This protein binds this small molecule.
Small molecule (SMILES): Nc1ccc2ncccc2c1

Binding-site contacts:
Ligand atom N01 contacts residue GLU219 of chain 1.A at 3.1 Å (salt-bridge).
Ligand atom C02 contacts residue ASP267 of chain 1.A at 4.3 Å.
Ligand atom N06 contacts residue ASN39 of chain 1.A at 4.2 Å.
Ligand atom C02 contacts residue GLU219 of chain 1.A at 4.0 Å.
Ligand atom N01 contacts residue ASP267 of chain 1.A at 4.2 Å.
Ligand atom C09 contacts residue VAL269 of chain 1.A at 3.9 Å (hydrophobic).
Ligand atom C04 contacts residue TYR40 of chain 1.A at 3.9 Å (hydrophobic).
Ligand atom C05 contacts residue LYS57 of chain 1.A at 4.2 Å.
Ligand atom C10 contacts residue ARG44 of chain 1.A at 3.9 Å.
Ligand atom C07 contacts residue PHE182 of chain 1.A at 3.9 Å (hydrophobic).
Ligand atom C10 contacts residue PHE182 of chain 1.A at 3.8 Å (hydrophobic).
Ligand atom C09 contacts residue ARG44 of chain 1.A at 3.5 Å.
Ligand atom C08 contacts residue ARG44 of chain 1.A at 4.1 Å.
Ligand atom C07 contacts residue VAL53 of chain 1.A at 3.7 Å (hydrophobic).
Ligand atom N06 contacts residue LYS57 of chain 1.A at 3.1 Å (salt-bridge).
Ligand atom C11 contacts residue ASN39 of chain 1.A at 3.7 Å.
Ligand atom C11 contacts residue GLU219 of chain 1.A at 4.0 Å.
Ligand atom C11 contacts residue ASP267 of chain 1.A at 3.6 Å.
Ligand atom C08 contacts residue MET258 of chain 1.A at 4.1 Å (hydrophobic).
Ligand atom C03 contacts residue PHE182 of chain 1.A at 3.5 Å (hydrophobic).
Ligand atom C03 contacts residue ASN39 of chain 1.A at 4.0 Å.
Ligand atom C05 contacts residue PHE182 of chain 1.A at 3.4 Å (hydrophobic).
Ligand atom C10 contacts residue ASN39 of chain 1.A at 3.5 Å.
Ligand atom N06 contacts residue TYR40 of chain 1.A at 4.3 Å.
Ligand atom C11 contacts residue PHE182 of chain 1.A at 4.3 Å (hydrophobic).
Ligand atom C07 contacts residue VAL272 of chain 1.A at 4.2 Å (hydrophobic).
Ligand atom C09 contacts residue ASN39 of chain 1.A at 4.0 Å.
Ligand atom C03 contacts residue TYR35 of chain 1.A at 3.2 Å (hydrophobic).
Ligand atom N06 contacts residue PHE182 of chain 1.A at 3.3 Å.
Ligand atom C08 contacts residue VAL53 of chain 1.A at 3.9 Å (hydrophobic).
Ligand atom N01 contacts residue TYR222 of chain 1.A at 3.7 Å.
Ligand atom C02 contacts residue ASN39 of chain 1.A at 4.0 Å.
Ligand atom C04 contacts residue TYR35 of chain 1.A at 3.6 Å (hydrophobic).
Ligand atom C04 contacts residue PHE182 of chain 1.A at 3.4 Å (hydrophobic).
Ligand atom C08 contacts residue VAL272 of chain 1.A at 3.8 Å (hydrophobic).
Ligand atom C11 contacts residue ARG44 of chain 1.A at 4.0 Å.
Ligand atom C07 contacts residue LYS57 of chain 1.A at 3.8 Å.
Ligand atom C02 contacts residue PHE182 of chain 1.A at 4.0 Å (hydrophobic).
Ligand atom C05 contacts residue ASN39 of chain 1.A at 3.6 Å.
Ligand atom C04 contacts residue ASN39 of chain 1.A at 3.9 Å.

Sequence of chain 1.A:
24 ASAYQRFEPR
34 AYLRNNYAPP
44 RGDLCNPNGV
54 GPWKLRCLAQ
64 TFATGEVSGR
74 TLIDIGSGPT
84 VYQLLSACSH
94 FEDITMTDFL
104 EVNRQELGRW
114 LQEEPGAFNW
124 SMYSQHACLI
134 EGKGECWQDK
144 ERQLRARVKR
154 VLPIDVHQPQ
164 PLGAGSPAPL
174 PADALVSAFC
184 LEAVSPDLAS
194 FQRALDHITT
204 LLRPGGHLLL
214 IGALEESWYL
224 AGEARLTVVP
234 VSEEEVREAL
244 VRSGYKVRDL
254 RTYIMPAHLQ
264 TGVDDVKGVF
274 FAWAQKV